Sequence of chain 4.B:
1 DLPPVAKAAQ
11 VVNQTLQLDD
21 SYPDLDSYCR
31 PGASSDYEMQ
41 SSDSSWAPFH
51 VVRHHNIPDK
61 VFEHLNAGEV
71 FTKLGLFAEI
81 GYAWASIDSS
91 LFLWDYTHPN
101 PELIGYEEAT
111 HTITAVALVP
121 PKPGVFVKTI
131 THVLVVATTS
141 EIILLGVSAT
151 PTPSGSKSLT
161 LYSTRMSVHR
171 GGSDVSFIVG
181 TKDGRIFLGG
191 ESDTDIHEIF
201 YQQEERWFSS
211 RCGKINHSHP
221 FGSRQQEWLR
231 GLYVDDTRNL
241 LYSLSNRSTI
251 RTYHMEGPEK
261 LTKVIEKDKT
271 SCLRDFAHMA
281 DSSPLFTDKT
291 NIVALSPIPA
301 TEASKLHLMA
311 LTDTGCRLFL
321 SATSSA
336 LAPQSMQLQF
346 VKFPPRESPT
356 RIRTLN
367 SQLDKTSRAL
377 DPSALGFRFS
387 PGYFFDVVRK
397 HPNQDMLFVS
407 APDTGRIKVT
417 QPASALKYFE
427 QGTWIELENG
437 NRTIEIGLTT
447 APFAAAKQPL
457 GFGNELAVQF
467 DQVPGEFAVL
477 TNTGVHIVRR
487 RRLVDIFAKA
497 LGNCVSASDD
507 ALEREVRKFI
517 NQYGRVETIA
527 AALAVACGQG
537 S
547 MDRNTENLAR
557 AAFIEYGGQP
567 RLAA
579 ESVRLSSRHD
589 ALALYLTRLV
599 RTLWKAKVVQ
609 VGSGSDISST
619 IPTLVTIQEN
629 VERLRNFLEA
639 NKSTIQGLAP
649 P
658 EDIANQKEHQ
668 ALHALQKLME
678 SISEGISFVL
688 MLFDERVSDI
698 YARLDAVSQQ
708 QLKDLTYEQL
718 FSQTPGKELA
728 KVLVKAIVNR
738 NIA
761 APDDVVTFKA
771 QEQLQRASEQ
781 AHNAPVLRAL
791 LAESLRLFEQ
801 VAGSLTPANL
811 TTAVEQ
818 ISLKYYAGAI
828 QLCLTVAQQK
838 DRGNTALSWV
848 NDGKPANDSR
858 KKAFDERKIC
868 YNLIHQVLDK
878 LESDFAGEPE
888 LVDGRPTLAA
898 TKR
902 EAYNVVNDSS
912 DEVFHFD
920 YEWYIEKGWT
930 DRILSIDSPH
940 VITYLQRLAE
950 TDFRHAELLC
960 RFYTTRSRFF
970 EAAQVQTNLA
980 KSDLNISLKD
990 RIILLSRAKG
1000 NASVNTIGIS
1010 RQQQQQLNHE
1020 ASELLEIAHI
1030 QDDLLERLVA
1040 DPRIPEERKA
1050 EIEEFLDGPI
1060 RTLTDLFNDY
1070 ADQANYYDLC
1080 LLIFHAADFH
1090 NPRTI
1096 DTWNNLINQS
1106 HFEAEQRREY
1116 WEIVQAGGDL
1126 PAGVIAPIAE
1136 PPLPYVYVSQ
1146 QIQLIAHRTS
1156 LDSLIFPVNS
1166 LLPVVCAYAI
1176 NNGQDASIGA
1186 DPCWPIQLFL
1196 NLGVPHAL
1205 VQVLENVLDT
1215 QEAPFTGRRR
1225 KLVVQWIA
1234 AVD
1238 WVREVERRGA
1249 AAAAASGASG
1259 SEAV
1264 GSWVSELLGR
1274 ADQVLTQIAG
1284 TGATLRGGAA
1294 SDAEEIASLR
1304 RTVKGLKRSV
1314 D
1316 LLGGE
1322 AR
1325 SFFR

The small molecule below binds the protein below.
Small molecule (SMILES): CSCC[C@H](NC(=O)[C@@H]1CCCN1C(=O)[C@H](CC(C)C)NC(=O)[C@H](CC(C)C)NC(=O)[C@H](CCCCN)NC(=O)[C@H](C)NC(=O)[C@H](CCCCN)NC(=O)[C@@H](N)CCCN=C(N)N)C(=O)N[C@@H](CCC(=O)O)C(=O)N[C@@H](CCC(=O)O)C(=O)N[C@@H](C)C(=O)N[C@@H](CC(C)C)C(=O)N[C@@H](CC(C)C)C(=O)N1CCC[C@H]1C=O

Binding-site contacts:
Ligand atom CA contacts residue VAL125 of chain 4.B at 3.1 Å (hydrophobic).
Ligand atom N contacts residue LEU161 of chain 4.B at 3.3 Å (h-bond).
Ligand atom CB contacts residue VAL125 of chain 4.B at 2.6 Å (hydrophobic).
Ligand atom CA contacts residue PHE126 of chain 4.B at 3.2 Å (hydrophobic).
Ligand atom CG contacts residue PHE126 of chain 4.B at 3.7 Å (hydrophobic).
Ligand atom O contacts residue TYR162 of chain 4.B at 3.4 Å.
Ligand atom CD2 contacts residue PHE126 of chain 4.B at 3.3 Å (hydrophobic).
Ligand atom CE contacts residue ARG165 of chain 4.B at 2.8 Å.
Ligand atom SD contacts residue ARG165 of chain 4.B at 2.3 Å (salt-bridge).
Ligand atom CA contacts residue GLN203 of chain 4.B at 3.5 Å.
Ligand atom CG contacts residue TYR162 of chain 4.B at 3.1 Å (hydrophobic).
Ligand atom CB contacts residue TYR162 of chain 4.B at 2.6 Å (hydrophobic).
Ligand atom C contacts residue GLN203 of chain 4.B at 2.2 Å.
Ligand atom C contacts residue VAL127 of chain 4.B at 3.5 Å (hydrophobic).
Ligand atom O contacts residue PHE126 of chain 4.B at 2.8 Å.
Ligand atom C contacts residue VAL127 of chain 4.B at 3.0 Å (hydrophobic).
Ligand atom N contacts residue GLN203 of chain 4.B at 3.7 Å.
Ligand atom N contacts residue GLN203 of chain 4.B at 2.9 Å (h-bond).
Ligand atom N contacts residue VAL125 of chain 4.B at 3.5 Å (h-bond).
Ligand atom C contacts residue ILE130 of chain 4.B at 3.7 Å (hydrophobic).
Ligand atom O contacts residue SER163 of chain 4.B at 3.6 Å (h-bond).
Ligand atom O contacts residue ILE130 of chain 4.B at 3.5 Å.
Ligand atom CA contacts residue LEU161 of chain 4.B at 3.2 Å (hydrophobic).
Ligand atom CB contacts residue ILE104 of chain 4.B at 3.5 Å (hydrophobic).
Ligand atom O contacts residue LEU103 of chain 4.B at 3.6 Å.
Ligand atom N contacts residue GLY105 of chain 4.B at 3.1 Å (h-bond).
Ligand atom CB contacts residue ILE130 of chain 4.B at 3.4 Å (hydrophobic).
Ligand atom C contacts residue TYR162 of chain 4.B at 3.5 Å (hydrophobic).
Ligand atom O contacts residue LEU161 of chain 4.B at 3.3 Å (h-bond).
Ligand atom CD1 contacts residue TYR162 of chain 4.B at 2.8 Å (hydrophobic).
Ligand atom O contacts residue VAL127 of chain 4.B at 2.2 Å.
Ligand atom CD2 contacts residue LEU161 of chain 4.B at 3.4 Å (hydrophobic).
Ligand atom CB contacts residue GLY105 of chain 4.B at 3.2 Å.
Ligand atom CA contacts residue TYR162 of chain 4.B at 3.5 Å (hydrophobic).
Ligand atom CD contacts residue GLN203 of chain 4.B at 2.8 Å.
Ligand atom CA contacts residue ILE130 of chain 4.B at 3.3 Å (hydrophobic).
Ligand atom O contacts residue GLN203 of chain 4.B at 1.3 Å (h-bond).
Ligand atom O contacts residue VAL127 of chain 4.B at 1.8 Å (h-bond).
Ligand atom CD1 contacts residue GLN203 of chain 4.B at 3.4 Å.
Ligand atom CA contacts residue VAL127 of chain 4.B at 3.6 Å (hydrophobic).